Sequence of chain 1.D:
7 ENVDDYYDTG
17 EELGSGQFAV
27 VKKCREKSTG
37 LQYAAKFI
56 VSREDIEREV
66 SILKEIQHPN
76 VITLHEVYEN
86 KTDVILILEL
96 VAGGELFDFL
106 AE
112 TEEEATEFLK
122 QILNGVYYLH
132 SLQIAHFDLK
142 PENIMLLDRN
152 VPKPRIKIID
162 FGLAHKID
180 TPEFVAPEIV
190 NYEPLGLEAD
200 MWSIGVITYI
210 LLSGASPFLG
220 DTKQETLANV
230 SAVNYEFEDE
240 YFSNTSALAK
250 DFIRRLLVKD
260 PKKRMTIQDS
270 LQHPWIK

Binding-site contacts:
Ligand atom N3 contacts residue MET146 of chain 1.D at 3.3 Å.
Ligand atom N1 contacts residue GLU94 of chain 1.D at 3.8 Å.
Ligand atom C6 contacts residue VAL96 of chain 1.D at 3.7 Å (hydrophobic).
Ligand atom O1A contacts residue MG1 of chain 1.N at 2.0 Å.
Ligand atom O2A contacts residue LYS42 of chain 1.D at 3.8 Å.
Ligand atom PA contacts residue MG1 of chain 1.N at 3.5 Å.
Ligand atom O2' contacts residue MET146 of chain 1.D at 3.7 Å.
Ligand atom N6 contacts residue GLU94 of chain 1.D at 2.6 Å (salt-bridge).
Ligand atom O3' contacts residue MG1 of chain 1.N at 3.2 Å.
Ligand atom C1' contacts residue LEU19 of chain 1.D at 3.5 Å (hydrophobic).
Ligand atom O4' contacts residue VAL27 of chain 1.D at 3.8 Å.
Ligand atom O1B contacts residue MG1 of chain 1.N at 2.4 Å.
Ligand atom C6 contacts residue ILE77 of chain 1.D at 3.6 Å (hydrophobic).
Ligand atom PB contacts residue MG1 of chain 1.N at 3.7 Å.
Ligand atom C6 contacts residue ALA40 of chain 1.D at 3.7 Å (hydrophobic).
Ligand atom N6 contacts residue ILE77 of chain 1.D at 2.6 Å.
Ligand atom C3' contacts residue MG1 of chain 1.N at 3.7 Å.
Ligand atom C2' contacts residue ILE160 of chain 1.D at 3.6 Å (hydrophobic).
Ligand atom O3A contacts residue LYS42 of chain 1.D at 3.4 Å.
Ligand atom O1B contacts residue ASP161 of chain 1.D at 2.9 Å (salt-bridge).
Ligand atom C6 contacts residue GLU94 of chain 1.D at 3.6 Å.
Ligand atom O1A contacts residue ASP161 of chain 1.D at 2.8 Å (salt-bridge).
Ligand atom N6 contacts residue VAL96 of chain 1.D at 3.7 Å.
Ligand atom N6 contacts residue ALA40 of chain 1.D at 3.7 Å.
Ligand atom C5' contacts residue MG1 of chain 1.N at 3.5 Å.
Ligand atom O3' contacts residue GLU143 of chain 1.D at 3.9 Å.
Ligand atom C2' contacts residue MET146 of chain 1.D at 3.9 Å (hydrophobic).
Ligand atom C3B contacts residue GLY22 of chain 1.D at 3.6 Å.
Ligand atom PB contacts residue ASP161 of chain 1.D at 3.4 Å.
Ligand atom PA contacts residue ASP161 of chain 1.D at 3.8 Å.
Ligand atom C2 contacts residue MET146 of chain 1.D at 3.7 Å (hydrophobic).
Ligand atom O2G contacts residue GLN23 of chain 1.D at 3.0 Å (h-bond).
Ligand atom C3' contacts residue ILE160 of chain 1.D at 3.7 Å (hydrophobic).
Ligand atom N1 contacts residue ALA40 of chain 1.D at 3.9 Å.
Ligand atom N1 contacts residue VAL96 of chain 1.D at 2.9 Å (h-bond).
Ligand atom O2B contacts residue ASP161 of chain 1.D at 2.5 Å (salt-bridge).
Ligand atom O4' contacts residue LEU19 of chain 1.D at 3.7 Å.
Ligand atom O3A contacts residue ASP161 of chain 1.D at 3.6 Å.
Ligand atom C2 contacts residue VAL96 of chain 1.D at 3.2 Å (hydrophobic).
Ligand atom C8 contacts residue ILE160 of chain 1.D at 3.8 Å (hydrophobic).

This small molecule binds to this protein.
Small molecule (SMILES): Nc1ncnc2c1ncn2[C@@H]1O[C@H](CO[P](=O)(O)O[P](=O)(O)CP(=O)(O)O)[C@@H](O)[C@H]1O